Binding-site contacts:
Ligand atom CA1 contacts residue ASP247 of chain 3.B at 4.3 Å.
Ligand atom OA1 contacts residue ASN246 of chain 3.B at 2.9 Å (h-bond).
Ligand atom CA2 contacts residue FE1 of chain 3.I at 3.5 Å.
Ligand atom CB3 contacts residue LEU294 of chain 3.B at 4.3 Å (hydrophobic).
Ligand atom OA2 contacts residue HIS244 of chain 3.B at 4.0 Å.
Ligand atom CA5 contacts residue PHE189 of chain 3.B at 4.2 Å (hydrophobic).
Ligand atom CA5 contacts residue ASN246 of chain 3.B at 4.1 Å.
Ligand atom CA1 contacts residue PHE189 of chain 3.B at 3.7 Å (hydrophobic).
Ligand atom CA1 contacts residue HIS244 of chain 3.B at 3.3 Å.
Ligand atom OA1 contacts residue PHE189 of chain 3.B at 3.9 Å.
Ligand atom CA5 contacts residue HIS244 of chain 3.B at 2.9 Å.
Ligand atom CB3 contacts residue ILE151 of chain 3.B at 4.2 Å (hydrophobic).
Ligand atom CA3 contacts residue TYR253 of chain 3.B at 3.7 Å (hydrophobic).
Ligand atom OA2 contacts residue HIS212 of chain 3.B at 4.0 Å.
Ligand atom CA4 contacts residue HIS244 of chain 3.B at 3.2 Å.
Ligand atom CA1 contacts residue ASN246 of chain 3.B at 3.3 Å.
Ligand atom CA5 contacts residue TYR175 of chain 3.B at 3.3 Å (hydrophobic).
Ligand atom OA1 contacts residue FE1 of chain 3.I at 4.3 Å.
Ligand atom CA1 contacts residue HIS197 of chain 3.B at 4.3 Å.
Ligand atom OA2 contacts residue FE1 of chain 3.I at 2.2 Å.
Ligand atom CA6 contacts residue ASN246 of chain 3.B at 2.9 Å.
Ligand atom CA3 contacts residue HIS244 of chain 3.B at 3.4 Å.
Ligand atom CA2 contacts residue HIS244 of chain 3.B at 3.5 Å.
Ligand atom OA1 contacts residue ASP247 of chain 3.B at 3.1 Å (salt-bridge).
Ligand atom CA6 contacts residue HIS244 of chain 3.B at 3.0 Å.
Ligand atom CA6 contacts residue PHE189 of chain 3.B at 4.1 Å (hydrophobic).
Ligand atom CA2 contacts residue PHE189 of chain 3.B at 3.8 Å (hydrophobic).
Ligand atom CA5 contacts residue ASP281 of chain 3.B at 4.2 Å.
Ligand atom CA4 contacts residue PHE189 of chain 3.B at 4.2 Å (hydrophobic).
Ligand atom CB3 contacts residue TYR253 of chain 3.B at 3.4 Å (hydrophobic).
Ligand atom CA6 contacts residue TYR175 of chain 3.B at 3.5 Å (hydrophobic).
Ligand atom OA2 contacts residue HIS197 of chain 3.B at 4.1 Å.
Ligand atom CA2 contacts residue TYR253 of chain 3.B at 3.5 Å (hydrophobic).
Ligand atom OA2 contacts residue HIS149 of chain 3.B at 4.0 Å.
Ligand atom OA1 contacts residue HIS244 of chain 3.B at 3.7 Å.
Ligand atom CB3 contacts residue HIS244 of chain 3.B at 4.0 Å.
Ligand atom CA3 contacts residue PHE189 of chain 3.B at 4.2 Å (hydrophobic).
Ligand atom OA2 contacts residue PHE189 of chain 3.B at 4.0 Å.
Ligand atom OA1 contacts residue HIS197 of chain 3.B at 3.3 Å (h-bond).
Ligand atom OA2 contacts residue TYR253 of chain 3.B at 3.1 Å (h-bond).

A protein and the small-molecule ligand that binds it are described below.
Small molecule (SMILES): Cc1cccc(O)c1O

Sequence of chain 3.B:
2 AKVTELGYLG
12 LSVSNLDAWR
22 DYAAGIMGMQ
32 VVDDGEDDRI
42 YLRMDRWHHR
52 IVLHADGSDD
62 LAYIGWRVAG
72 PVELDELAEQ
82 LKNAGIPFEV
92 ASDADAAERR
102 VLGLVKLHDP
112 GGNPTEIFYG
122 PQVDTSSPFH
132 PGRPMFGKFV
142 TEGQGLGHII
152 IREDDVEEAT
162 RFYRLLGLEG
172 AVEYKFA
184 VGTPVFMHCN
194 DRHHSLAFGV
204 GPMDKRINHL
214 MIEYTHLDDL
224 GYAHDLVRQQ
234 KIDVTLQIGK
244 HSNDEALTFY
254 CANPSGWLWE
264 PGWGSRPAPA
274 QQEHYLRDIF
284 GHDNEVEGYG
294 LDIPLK